The small molecule below binds the protein below.
Small molecule (SMILES): Cc1cn([C@H]2C[C@H](O[P](=O)(O)OC[C@H]3O[C@@H](n4ccc(N)nc4=O)C[C@@H]3O[P](=O)(O)OC[C@H]3O[C@@H](n4cnc5c(=O)nc(N)[nH]c54)C[C@@H]3O[P](=O)(O)OC[C@H]3O[C@@H](n4cnc5c(=O)nc(N)[nH]c54)C[C@@H]3O)[C@@H](CO[P](=O)(O)O[C@H]3C[C@H](n4cnc5c(=O)nc(N)[nH]c54)O[C@@H]3COP(=O)(O)O)O2)c(=O)[nH]c1=O

Binding-site contacts:
Ligand atom O5' contacts residue LYS29 of chain 1.A at 3.7 Å.
Ligand atom P contacts residue ILE63 of chain 1.A at 3.8 Å.
Ligand atom OP2 contacts residue GLY60 of chain 1.A at 3.6 Å.
Ligand atom OP2 contacts residue LYS62 of chain 1.A at 3.1 Å (salt-bridge).
Ligand atom OP1 contacts residue LYS62 of chain 1.A at 3.7 Å.
Ligand atom OP1 contacts residue THR61 of chain 1.A at 3.8 Å.
Ligand atom C5' contacts residue GLY60 of chain 1.A at 3.4 Å.
Ligand atom OP2 contacts residue NA1 of chain 1.F at 3.3 Å (h-bond).
Ligand atom OP1 contacts residue PRO57 of chain 1.A at 3.9 Å.
Ligand atom O5' contacts residue GLY60 of chain 1.A at 3.3 Å.
Ligand atom OP1 contacts residue LYS62 of chain 1.A at 2.4 Å (salt-bridge).
Ligand atom C4' contacts residue GLY58 of chain 1.A at 3.4 Å.
Ligand atom OP2 contacts residue TYR33 of chain 1.A at 3.9 Å.
Ligand atom O4' contacts residue ALA32 of chain 1.A at 3.8 Å.
Ligand atom C8 contacts residue LYS29 of chain 1.A at 3.6 Å.
Ligand atom C5' contacts residue GLY58 of chain 1.A at 3.3 Å.
Ligand atom OP2 contacts residue LYS62 of chain 1.A at 3.3 Å.
Ligand atom P contacts residue LYS62 of chain 1.A at 3.8 Å.
Ligand atom OP1 contacts residue VAL59 of chain 1.A at 3.6 Å.
Ligand atom OP3 contacts residue LYS29 of chain 1.A at 2.7 Å (salt-bridge).
Ligand atom P contacts residue GLY60 of chain 1.A at 3.6 Å.
Ligand atom C3' contacts residue GLY60 of chain 1.A at 3.7 Å.
Ligand atom OP1 contacts residue LEU56 of chain 1.A at 3.9 Å.
Ligand atom OP1 contacts residue NA1 of chain 1.F at 2.6 Å (h-bond).
Ligand atom OP1 contacts residue GLY58 of chain 1.A at 2.9 Å (h-bond).
Ligand atom C5' contacts residue TYR33 of chain 1.A at 3.4 Å (hydrophobic).
Ligand atom O3' contacts residue VAL59 of chain 1.A at 3.9 Å.
Ligand atom OP2 contacts residue GLY60 of chain 1.A at 3.9 Å.
Ligand atom N7 contacts residue LYS29 of chain 1.A at 3.8 Å.
Ligand atom OP1 contacts residue ILE63 of chain 1.A at 2.9 Å (h-bond).
Ligand atom OP1 contacts residue GLY60 of chain 1.A at 2.9 Å (h-bond).
Ligand atom O3' contacts residue GLY58 of chain 1.A at 3.5 Å.
Ligand atom O3' contacts residue ILE63 of chain 1.A at 3.6 Å.
Ligand atom OP2 contacts residue LYS66 of chain 1.A at 3.5 Å (salt-bridge).
Ligand atom P contacts residue LYS62 of chain 1.A at 3.4 Å.
Ligand atom N3 contacts residue ALA32 of chain 1.A at 3.5 Å.
Ligand atom P contacts residue LYS29 of chain 1.A at 3.6 Å.
Ligand atom OP2 contacts residue THR61 of chain 1.A at 3.6 Å.
Ligand atom P contacts residue NA1 of chain 1.F at 3.4 Å.
Ligand atom OP1 contacts residue LYS29 of chain 1.A at 3.6 Å (salt-bridge).

Sequence of chain 1.A:
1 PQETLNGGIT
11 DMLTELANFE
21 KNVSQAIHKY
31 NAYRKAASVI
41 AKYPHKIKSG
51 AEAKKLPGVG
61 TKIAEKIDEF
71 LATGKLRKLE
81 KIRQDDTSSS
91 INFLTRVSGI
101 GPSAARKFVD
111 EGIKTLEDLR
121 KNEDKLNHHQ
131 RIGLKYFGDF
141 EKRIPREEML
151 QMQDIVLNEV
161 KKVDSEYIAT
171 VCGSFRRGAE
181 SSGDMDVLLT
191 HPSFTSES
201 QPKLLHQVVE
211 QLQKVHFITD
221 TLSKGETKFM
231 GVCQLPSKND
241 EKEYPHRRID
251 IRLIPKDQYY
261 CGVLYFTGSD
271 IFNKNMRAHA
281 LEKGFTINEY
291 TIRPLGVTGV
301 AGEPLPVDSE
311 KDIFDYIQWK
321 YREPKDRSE